Binding-site contacts:
Ligand atom O6 contacts residue VAL368 of chain 1.A at 4.5 Å.
Ligand atom C7 contacts residue GLU367 of chain 1.A at 4.1 Å.
Ligand atom C2 contacts residue GLU367 of chain 1.A at 4.3 Å.
Ligand atom O7 contacts residue ASN346 of chain 1.A at 4.2 Å.
Ligand atom O5 contacts residue ASN346 of chain 1.A at 2.4 Å (h-bond).
Ligand atom C4 contacts residue ASN346 of chain 1.A at 4.3 Å.
Ligand atom C7 contacts residue ASN346 of chain 1.A at 3.8 Å.
Ligand atom N2 contacts residue GLU367 of chain 1.A at 3.6 Å (salt-bridge).
Ligand atom O7 contacts residue ILE345 of chain 1.A at 3.7 Å.
Ligand atom C8 contacts residue GLU367 of chain 1.A at 3.3 Å.
Ligand atom C2 contacts residue ASN346 of chain 1.A at 2.7 Å.
Ligand atom C1 contacts residue VAL368 of chain 1.A at 4.4 Å (hydrophobic).
Ligand atom C1 contacts residue ASN346 of chain 1.A at 1.4 Å.
Ligand atom C2 contacts residue VAL368 of chain 1.A at 4.5 Å (hydrophobic).
Ligand atom C1 contacts residue GLU367 of chain 1.A at 3.7 Å.
Ligand atom O4 contacts residue VAL368 of chain 1.A at 3.5 Å.
Ligand atom C3 contacts residue VAL368 of chain 1.A at 3.6 Å (hydrophobic).
Ligand atom C7 contacts residue ILE345 of chain 1.A at 4.3 Å (hydrophobic).
Ligand atom C8 contacts residue ILE345 of chain 1.A at 4.2 Å (hydrophobic).
Ligand atom N2 contacts residue ASN346 of chain 1.A at 3.1 Å (h-bond).
Ligand atom C5 contacts residue ASN346 of chain 1.A at 3.5 Å.
Ligand atom C4 contacts residue VAL368 of chain 1.A at 3.8 Å (hydrophobic).
Ligand atom C3 contacts residue ASN346 of chain 1.A at 3.9 Å.
Ligand atom C5 contacts residue VAL368 of chain 1.A at 3.7 Å (hydrophobic).

A protein and the small-molecule ligand that binds it are described below.
Small molecule (SMILES): CC(=O)N[C@@H]1[C@@H](O)[C@H](O)[C@@H](CO)O[C@H]1O

Sequence of chain 1.A:
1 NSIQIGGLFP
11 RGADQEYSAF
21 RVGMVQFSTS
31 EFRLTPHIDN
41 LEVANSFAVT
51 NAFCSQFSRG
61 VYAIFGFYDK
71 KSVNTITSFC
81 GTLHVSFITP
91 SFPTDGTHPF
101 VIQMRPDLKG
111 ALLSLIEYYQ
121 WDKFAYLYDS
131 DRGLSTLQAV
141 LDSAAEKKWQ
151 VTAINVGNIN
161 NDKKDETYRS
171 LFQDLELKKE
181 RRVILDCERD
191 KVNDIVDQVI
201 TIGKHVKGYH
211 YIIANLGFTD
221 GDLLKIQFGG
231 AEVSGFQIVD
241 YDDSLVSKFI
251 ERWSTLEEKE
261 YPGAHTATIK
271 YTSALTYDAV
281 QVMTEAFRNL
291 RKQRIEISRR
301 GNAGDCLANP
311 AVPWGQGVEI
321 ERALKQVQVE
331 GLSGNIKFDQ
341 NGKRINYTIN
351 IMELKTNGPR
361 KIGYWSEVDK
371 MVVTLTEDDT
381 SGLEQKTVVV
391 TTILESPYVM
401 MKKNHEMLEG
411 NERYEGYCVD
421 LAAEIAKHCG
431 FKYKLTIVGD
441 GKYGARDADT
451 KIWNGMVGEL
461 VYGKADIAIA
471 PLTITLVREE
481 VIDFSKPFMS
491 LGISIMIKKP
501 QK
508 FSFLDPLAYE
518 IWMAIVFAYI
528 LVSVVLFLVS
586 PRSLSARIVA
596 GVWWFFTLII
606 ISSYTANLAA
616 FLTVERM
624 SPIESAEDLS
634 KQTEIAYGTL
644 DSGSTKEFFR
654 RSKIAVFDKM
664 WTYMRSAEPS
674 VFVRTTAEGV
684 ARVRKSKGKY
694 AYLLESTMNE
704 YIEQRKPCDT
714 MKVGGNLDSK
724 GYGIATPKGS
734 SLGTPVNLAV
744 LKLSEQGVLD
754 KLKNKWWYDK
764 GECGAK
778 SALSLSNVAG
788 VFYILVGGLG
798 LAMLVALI